Sequence of chain 2.A:
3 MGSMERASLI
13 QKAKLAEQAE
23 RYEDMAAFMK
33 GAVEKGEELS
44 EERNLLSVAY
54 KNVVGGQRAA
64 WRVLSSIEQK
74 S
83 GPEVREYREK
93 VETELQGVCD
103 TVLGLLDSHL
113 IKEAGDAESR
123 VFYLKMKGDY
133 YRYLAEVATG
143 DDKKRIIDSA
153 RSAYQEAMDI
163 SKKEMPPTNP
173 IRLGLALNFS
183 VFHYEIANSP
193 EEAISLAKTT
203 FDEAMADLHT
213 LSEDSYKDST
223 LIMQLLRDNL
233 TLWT

A protein and the small-molecule ligand that binds it are described below.
Small molecule (SMILES): CC[C@H](C)[C@H](NC(=O)[C@H](COP(=O)(O)O)NC(=O)CNC(=O)[C@H](C)N)C(=O)N1CCC[C@H]1C(=O)NCC(=O)N[C@@H](C)C(=O)N[C@H](C=O)CCCN=C(N)N

Binding-site contacts:
Ligand atom O3P contacts residue ARG134 of chain 2.A at 2.7 Å (salt-bridge).
Ligand atom P contacts residue ARG61 of chain 2.A at 3.6 Å.
Ligand atom CB contacts residue V4K1 of chain 2.D at 3.6 Å.
Ligand atom CB contacts residue TRP235 of chain 2.A at 3.7 Å (hydrophobic).
Ligand atom N contacts residue ASN231 of chain 2.A at 2.8 Å (h-bond).
Ligand atom N contacts residue LEU179 of chain 2.A at 3.7 Å.
Ligand atom CG contacts residue V4K1 of chain 2.D at 3.7 Å.
Ligand atom CA contacts residue ASN55 of chain 2.A at 3.6 Å.
Ligand atom CG contacts residue GLU19 of chain 2.A at 3.6 Å.
Ligand atom C contacts residue ASN231 of chain 2.A at 3.6 Å.
Ligand atom P contacts residue TYR135 of chain 2.A at 3.6 Å.
Ligand atom CA contacts residue ASN231 of chain 2.A at 3.7 Å.
Ligand atom N contacts residue ASN55 of chain 2.A at 3.7 Å.
Ligand atom O1P contacts residue TYR135 of chain 2.A at 3.7 Å.
Ligand atom O contacts residue ASN231 of chain 2.A at 2.9 Å (h-bond).
Ligand atom CB contacts residue GLU187 of chain 2.A at 3.3 Å.
Ligand atom N contacts residue ASN180 of chain 2.A at 2.9 Å (h-bond).
Ligand atom NH2 contacts residue LEU48 of chain 2.A at 3.5 Å.
Ligand atom O contacts residue VAL51 of chain 2.A at 3.6 Å.
Ligand atom CG2 contacts residue V4K1 of chain 2.D at 3.7 Å.
Ligand atom CB contacts residue ASN55 of chain 2.A at 3.1 Å.
Ligand atom O1P contacts residue ARG61 of chain 2.A at 2.6 Å (salt-bridge).
Ligand atom CB contacts residue TYR24 of chain 2.A at 3.6 Å (hydrophobic).
Ligand atom NE contacts residue GLU19 of chain 2.A at 2.8 Å (salt-bridge).
Ligand atom CZ contacts residue GLU19 of chain 2.A at 3.5 Å.
Ligand atom CB contacts residue ASN180 of chain 2.A at 3.4 Å.
Ligand atom O contacts residue GLU187 of chain 2.A at 3.5 Å (salt-bridge).
Ligand atom O2P contacts residue ARG134 of chain 2.A at 2.8 Å (salt-bridge).
Ligand atom CA contacts residue ASN180 of chain 2.A at 3.5 Å.
Ligand atom NH2 contacts residue GLU19 of chain 2.A at 3.0 Å (salt-bridge).
Ligand atom CA contacts residue ASN231 of chain 2.A at 3.5 Å.
Ligand atom CD contacts residue V4K1 of chain 2.D at 3.7 Å.
Ligand atom O3P contacts residue TYR135 of chain 2.A at 2.5 Å (h-bond).
Ligand atom CG1 contacts residue GLY176 of chain 2.A at 3.7 Å.
Ligand atom CA contacts residue LYS54 of chain 2.A at 3.5 Å.
Ligand atom O2P contacts residue ARG61 of chain 2.A at 2.9 Å (salt-bridge).
Ligand atom O contacts residue VAL183 of chain 2.A at 3.7 Å.
Ligand atom CD contacts residue LEU227 of chain 2.A at 3.7 Å (hydrophobic).
Ligand atom N contacts residue LEU234 of chain 2.A at 3.6 Å.
Ligand atom C contacts residue ASN180 of chain 2.A at 3.6 Å.